Binding-site contacts:
Ligand atom C1 contacts residue GLU161 of chain 1.B at 3.5 Å.
Ligand atom C5 contacts residue GLU161 of chain 1.B at 3.6 Å.
Ligand atom O6 contacts residue PRO315 of chain 1.B at 3.6 Å.
Ligand atom O4 contacts residue LYS530 of chain 1.B at 3.2 Å (salt-bridge).
Ligand atom C6 contacts residue GLU161 of chain 1.B at 3.6 Å.
Ligand atom O3 contacts residue LYS530 of chain 1.B at 2.8 Å (salt-bridge).
Ligand atom C4 contacts residue TRP262 of chain 1.B at 3.5 Å (hydrophobic).
Ligand atom C6 contacts residue GLU313 of chain 1.B at 3.6 Å.
Ligand atom C6 contacts residue THR126 of chain 1.B at 3.7 Å.
Ligand atom C1 contacts residue TRP262 of chain 1.B at 3.4 Å (hydrophobic).
Ligand atom C6 contacts residue HIS314 of chain 1.B at 3.6 Å.
Ligand atom C3 contacts residue ASP84 of chain 1.B at 3.5 Å.
Ligand atom C3 contacts residue HIS82 of chain 1.B at 3.7 Å.
Ligand atom O6 contacts residue TRP262 of chain 1.B at 3.9 Å.
Ligand atom O2 contacts residue GLU313 of chain 1.B at 3.8 Å.
Ligand atom O5 contacts residue TRP262 of chain 1.B at 3.1 Å (h-bond).
Ligand atom O3 contacts residue HIS82 of chain 1.B at 2.8 Å (h-bond).
Ligand atom C2 contacts residue TYR43 of chain 1.B at 3.7 Å (hydrophobic).
Ligand atom O4 contacts residue THR126 of chain 1.B at 2.5 Å (h-bond).
Ligand atom O3 contacts residue ASP84 of chain 1.B at 2.8 Å (salt-bridge).
Ligand atom O2 contacts residue GLU313 of chain 1.B at 2.7 Å (salt-bridge).
Ligand atom C5 contacts residue TRP262 of chain 1.B at 3.7 Å (hydrophobic).
Ligand atom O4 contacts residue HIS82 of chain 1.B at 3.1 Å (h-bond).
Ligand atom C2 contacts residue HIS82 of chain 1.B at 3.7 Å.
Ligand atom O6 contacts residue TRP262 of chain 1.B at 3.0 Å (h-bond).
Ligand atom O6 contacts residue GLU266 of chain 1.B at 2.7 Å (salt-bridge).
Ligand atom O2 contacts residue TYR43 of chain 1.B at 2.7 Å (h-bond).
Ligand atom O6 contacts residue HIS314 of chain 1.B at 3.6 Å.
Ligand atom C6 contacts residue TRP262 of chain 1.B at 3.4 Å (hydrophobic).
Ligand atom O1 contacts residue GLU161 of chain 1.B at 2.5 Å (salt-bridge).
Ligand atom C6 contacts residue GLU266 of chain 1.B at 3.7 Å.
Ligand atom O3 contacts residue THR160 of chain 1.B at 3.7 Å.
Ligand atom O4 contacts residue HIS314 of chain 1.B at 3.8 Å.
Ligand atom O6 contacts residue GLU313 of chain 1.B at 2.8 Å (salt-bridge).
Ligand atom C4 contacts residue THR126 of chain 1.B at 3.1 Å.
Ligand atom O6 contacts residue TYR265 of chain 1.B at 3.6 Å.
Ligand atom C6 contacts residue PRO315 of chain 1.B at 3.6 Å (hydrophobic).
Ligand atom O3 contacts residue TYR43 of chain 1.B at 3.2 Å (h-bond).
Ligand atom C6 contacts residue TRP262 of chain 1.B at 3.8 Å (hydrophobic).
Ligand atom C6 contacts residue TYR265 of chain 1.B at 3.6 Å (hydrophobic).

A small-molecule ligand and the protein it binds are described below.
Small molecule (SMILES): C[C@@H]1O[C@@H](O[C@@H]2[C@@H](O[C@H]3O[C@H](CO)[C@H](O)[C@H](O)[C@H]3O)[C@@H](O)[C@@H](CO)O[C@H]2O)[C@@H](O)[C@H](O)[C@@H]1O

Sequence of chain 1.B:
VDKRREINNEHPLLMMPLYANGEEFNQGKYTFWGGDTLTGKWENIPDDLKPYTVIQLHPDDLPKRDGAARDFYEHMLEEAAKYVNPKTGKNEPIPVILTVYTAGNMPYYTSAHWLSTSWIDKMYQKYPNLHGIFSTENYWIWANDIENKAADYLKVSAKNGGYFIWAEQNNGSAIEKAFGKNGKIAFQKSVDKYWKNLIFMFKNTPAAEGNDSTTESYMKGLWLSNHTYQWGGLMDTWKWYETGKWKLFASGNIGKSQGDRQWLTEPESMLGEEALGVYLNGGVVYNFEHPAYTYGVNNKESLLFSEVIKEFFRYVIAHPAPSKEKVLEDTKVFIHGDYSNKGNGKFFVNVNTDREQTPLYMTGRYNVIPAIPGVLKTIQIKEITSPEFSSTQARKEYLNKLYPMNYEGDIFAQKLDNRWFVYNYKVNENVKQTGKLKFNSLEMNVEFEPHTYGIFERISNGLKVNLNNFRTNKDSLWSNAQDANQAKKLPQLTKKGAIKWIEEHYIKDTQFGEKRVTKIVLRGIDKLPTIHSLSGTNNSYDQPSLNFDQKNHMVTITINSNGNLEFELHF